This protein binds this small molecule.
Small molecule (SMILES): O=c1[nH]cnc2scc(-c3ccccc3)c12

Sequence of chain 1.A:
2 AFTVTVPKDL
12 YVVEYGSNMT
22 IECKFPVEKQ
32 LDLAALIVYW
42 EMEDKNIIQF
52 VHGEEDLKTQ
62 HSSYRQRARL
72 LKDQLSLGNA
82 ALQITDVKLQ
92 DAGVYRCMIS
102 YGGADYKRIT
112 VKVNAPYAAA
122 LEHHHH

Sequence of chain 1.B:
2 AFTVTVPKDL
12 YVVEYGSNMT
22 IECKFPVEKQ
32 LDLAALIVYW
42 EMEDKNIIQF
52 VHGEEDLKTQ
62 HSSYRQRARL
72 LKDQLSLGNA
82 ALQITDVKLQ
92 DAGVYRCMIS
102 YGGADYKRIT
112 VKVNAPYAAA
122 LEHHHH

Binding-site contacts:
Ligand atom C10 contacts residue TYR40 of chain 1.A at 3.8 Å (hydrophobic).
Ligand atom C10 contacts residue ALA105 of chain 1.B at 3.5 Å (hydrophobic).
Ligand atom C11 contacts residue ALA105 of chain 1.B at 3.5 Å (hydrophobic).
Ligand atom S9 contacts residue MET99 of chain 1.A at 3.4 Å (h-bond).
Ligand atom C7 contacts residue ALA105 of chain 1.B at 3.7 Å (hydrophobic).
Ligand atom C11 contacts residue MET99 of chain 1.A at 3.8 Å (hydrophobic).
Ligand atom C12 contacts residue ASP106 of chain 1.B at 3.9 Å.
Ligand atom C6 contacts residue ALA105 of chain 1.A at 3.8 Å (hydrophobic).
Ligand atom O13 contacts residue TYR107 of chain 1.B at 3.8 Å.
Ligand atom C7 contacts residue MET99 of chain 1.A at 3.7 Å (hydrophobic).
Ligand atom C3 contacts residue ILE100 of chain 1.B at 3.9 Å (hydrophobic).
Ligand atom C12 contacts residue MET99 of chain 1.A at 3.9 Å (hydrophobic).
Ligand atom C2 contacts residue MET99 of chain 1.B at 3.4 Å (hydrophobic).
Ligand atom S9 contacts residue ILE100 of chain 1.A at 4.0 Å.
Ligand atom N14 contacts residue ALA105 of chain 1.B at 3.9 Å.
Ligand atom C5 contacts residue ALA105 of chain 1.A at 3.9 Å (hydrophobic).
Ligand atom C6 contacts residue TYR40 of chain 1.B at 4.0 Å (hydrophobic).
Ligand atom C8 contacts residue ILE100 of chain 1.A at 3.5 Å (hydrophobic).
Ligand atom N16 contacts residue TYR40 of chain 1.A at 3.4 Å.
Ligand atom C2 contacts residue ILE100 of chain 1.B at 3.7 Å (hydrophobic).
Ligand atom C8 contacts residue ALA105 of chain 1.B at 3.9 Å (hydrophobic).
Ligand atom C3 contacts residue MET99 of chain 1.B at 3.8 Å (hydrophobic).
Ligand atom C6 contacts residue ASP106 of chain 1.A at 3.7 Å.
Ligand atom N14 contacts residue TYR107 of chain 1.B at 3.6 Å.
Ligand atom C10 contacts residue MET99 of chain 1.A at 3.9 Å (hydrophobic).
Ligand atom C8 contacts residue SER101 of chain 1.A at 3.6 Å.
Ligand atom C12 contacts residue ALA105 of chain 1.B at 4.0 Å (hydrophobic).
Ligand atom S9 contacts residue SER101 of chain 1.A at 3.8 Å.
Ligand atom S9 contacts residue ILE38 of chain 1.A at 3.7 Å.
Ligand atom C15 contacts residue TYR40 of chain 1.A at 3.9 Å (hydrophobic).
Ligand atom O13 contacts residue ASP106 of chain 1.B at 3.7 Å.
Ligand atom N16 contacts residue ALA105 of chain 1.B at 3.8 Å.
Ligand atom C1 contacts residue TYR40 of chain 1.B at 3.8 Å (hydrophobic).
Ligand atom C5 contacts residue ASP106 of chain 1.A at 3.5 Å.
Ligand atom O13 contacts residue MET99 of chain 1.B at 3.7 Å.
Ligand atom C1 contacts residue MET99 of chain 1.B at 3.9 Å (hydrophobic).
Ligand atom N14 contacts residue ASP106 of chain 1.B at 3.5 Å.
Ligand atom C15 contacts residue ALA105 of chain 1.B at 3.5 Å (hydrophobic).
Ligand atom S9 contacts residue ALA105 of chain 1.B at 3.8 Å.
Ligand atom C8 contacts residue MET99 of chain 1.A at 3.6 Å (hydrophobic).